A small-molecule ligand and the protein it binds are described below.
Small molecule (SMILES): CC(=O)N[C@@H]1[C@@H](O)[C@H](O)[C@@H](CO)O[C@H]1O

Sequence of chain 1.C:
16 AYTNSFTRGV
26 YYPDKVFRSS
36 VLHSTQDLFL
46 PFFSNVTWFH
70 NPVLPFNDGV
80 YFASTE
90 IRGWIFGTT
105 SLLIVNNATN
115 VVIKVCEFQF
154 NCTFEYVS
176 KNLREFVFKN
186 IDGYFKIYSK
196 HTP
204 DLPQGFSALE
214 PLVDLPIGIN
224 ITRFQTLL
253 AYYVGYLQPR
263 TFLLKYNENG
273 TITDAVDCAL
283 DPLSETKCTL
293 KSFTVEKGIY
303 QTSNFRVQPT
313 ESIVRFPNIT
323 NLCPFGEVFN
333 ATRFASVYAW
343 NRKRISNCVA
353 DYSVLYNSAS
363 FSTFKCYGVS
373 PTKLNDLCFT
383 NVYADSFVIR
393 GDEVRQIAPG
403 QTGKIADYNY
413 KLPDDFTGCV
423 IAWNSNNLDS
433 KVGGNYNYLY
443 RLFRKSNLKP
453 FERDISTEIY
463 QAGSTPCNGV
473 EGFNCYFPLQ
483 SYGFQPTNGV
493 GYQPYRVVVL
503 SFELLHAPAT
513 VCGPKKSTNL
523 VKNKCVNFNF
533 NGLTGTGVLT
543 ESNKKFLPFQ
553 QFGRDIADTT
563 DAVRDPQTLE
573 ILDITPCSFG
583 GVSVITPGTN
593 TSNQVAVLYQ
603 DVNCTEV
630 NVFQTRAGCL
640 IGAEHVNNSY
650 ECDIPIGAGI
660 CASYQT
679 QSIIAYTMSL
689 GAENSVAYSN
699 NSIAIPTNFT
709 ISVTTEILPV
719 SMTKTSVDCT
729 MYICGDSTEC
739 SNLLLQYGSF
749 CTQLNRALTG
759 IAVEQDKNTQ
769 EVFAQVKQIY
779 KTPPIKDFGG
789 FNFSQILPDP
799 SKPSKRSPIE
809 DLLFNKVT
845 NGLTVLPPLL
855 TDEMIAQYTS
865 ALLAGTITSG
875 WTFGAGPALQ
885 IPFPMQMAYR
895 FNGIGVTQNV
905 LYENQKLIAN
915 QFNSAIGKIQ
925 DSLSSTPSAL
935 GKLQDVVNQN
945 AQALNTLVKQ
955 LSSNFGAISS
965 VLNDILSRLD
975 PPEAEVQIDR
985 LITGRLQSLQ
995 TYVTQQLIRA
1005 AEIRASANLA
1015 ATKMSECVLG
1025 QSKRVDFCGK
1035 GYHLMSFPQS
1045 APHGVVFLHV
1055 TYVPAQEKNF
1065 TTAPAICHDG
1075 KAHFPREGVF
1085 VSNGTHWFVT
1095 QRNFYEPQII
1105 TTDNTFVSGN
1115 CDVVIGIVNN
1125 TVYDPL

Binding-site contacts:
Ligand atom C8 contacts residue PHE331 of chain 1.C at 3.7 Å (hydrophobic).
Ligand atom C7 contacts residue GLY328 of chain 1.C at 3.6 Å.
Ligand atom C4 contacts residue ASN332 of chain 1.C at 4.2 Å.
Ligand atom O7 contacts residue GLY328 of chain 1.C at 3.4 Å.
Ligand atom C3 contacts residue ASN332 of chain 1.C at 3.8 Å.
Ligand atom C7 contacts residue ASN332 of chain 1.C at 3.8 Å.
Ligand atom C8 contacts residue LEU357 of chain 1.C at 4.5 Å (hydrophobic).
Ligand atom C8 contacts residue PHE327 of chain 1.C at 3.3 Å (hydrophobic).
Ligand atom O7 contacts residue ASN332 of chain 1.C at 4.2 Å.
Ligand atom N2 contacts residue ASN332 of chain 1.C at 2.9 Å (h-bond).
Ligand atom C1 contacts residue ASN332 of chain 1.C at 1.4 Å.
Ligand atom C7 contacts residue PHE327 of chain 1.C at 4.2 Å (hydrophobic).
Ligand atom O5 contacts residue ASN332 of chain 1.C at 2.4 Å (h-bond).
Ligand atom C8 contacts residue GLY328 of chain 1.C at 3.7 Å.
Ligand atom N2 contacts residue PHE331 of chain 1.C at 4.5 Å.
Ligand atom O7 contacts residue PHE327 of chain 1.C at 4.3 Å.
Ligand atom C2 contacts residue ASN332 of chain 1.C at 2.5 Å.
Ligand atom N2 contacts residue GLY328 of chain 1.C at 4.3 Å.
Ligand atom C5 contacts residue ASN332 of chain 1.C at 3.7 Å.